Binding-site contacts:
Ligand atom C16 contacts residue LEU103 of chain 2.A at 3.8 Å (hydrophobic).
Ligand atom C6 contacts residue PHE337 of chain 2.A at 3.6 Å (hydrophobic).
Ligand atom C20 contacts residue LEU167 of chain 2.A at 3.7 Å (hydrophobic).
Ligand atom C12 contacts residue PHE339 of chain 2.A at 3.9 Å (hydrophobic).
Ligand atom C8 contacts residue PHE46 of chain 2.A at 3.8 Å (hydrophobic).
Ligand atom C20 contacts residue VAL168 of chain 2.A at 3.6 Å (hydrophobic).
Ligand atom N21 contacts residue VAL168 of chain 2.A at 2.8 Å (h-bond).
Ligand atom N19 contacts residue LEU167 of chain 2.A at 3.6 Å.
Ligand atom O5 contacts residue ARG177 of chain 2.A at 2.8 Å (salt-bridge).
Ligand atom O15 contacts residue PHE339 of chain 2.A at 3.2 Å.
Ligand atom C14 contacts residue PHE337 of chain 2.A at 3.7 Å (hydrophobic).
Ligand atom C6 contacts residue ALA98 of chain 2.A at 3.6 Å (hydrophobic).
Ligand atom C9 contacts residue PHE46 of chain 2.A at 3.6 Å (hydrophobic).
Ligand atom O7 contacts residue ALA98 of chain 2.A at 3.5 Å.
Ligand atom C11 contacts residue LYS96 of chain 2.A at 3.8 Å.
Ligand atom O15 contacts residue MET338 of chain 2.A at 3.0 Å (h-bond).
Ligand atom C14 contacts residue PHE339 of chain 2.A at 3.8 Å (hydrophobic).
Ligand atom C10 contacts residue LEU103 of chain 2.A at 3.7 Å (hydrophobic).
Ligand atom C4 contacts residue ARG177 of chain 2.A at 3.8 Å.
Ligand atom C1 contacts residue SER344 of chain 2.A at 3.1 Å.
Ligand atom N17 contacts residue LYS96 of chain 2.A at 3.2 Å.
Ligand atom C13 contacts residue PHE339 of chain 2.A at 3.5 Å (hydrophobic).
Ligand atom O3 contacts residue PHE337 of chain 2.A at 3.1 Å.
Ligand atom C8 contacts residue ALA98 of chain 2.A at 3.8 Å (hydrophobic).
Ligand atom C4 contacts residue PHE337 of chain 2.A at 3.8 Å (hydrophobic).
Ligand atom N21 contacts residue MET338 of chain 2.A at 2.9 Å (h-bond).
Ligand atom O7 contacts residue PHE46 of chain 2.A at 3.9 Å.
Ligand atom C2 contacts residue LYS341 of chain 2.A at 3.7 Å.
Ligand atom O15 contacts residue PHE337 of chain 2.A at 3.4 Å.
Ligand atom N17 contacts residue LEU103 of chain 2.A at 3.8 Å.
Ligand atom C13 contacts residue PHE337 of chain 2.A at 3.3 Å (hydrophobic).
Ligand atom C1 contacts residue PHE297 of chain 2.A at 3.8 Å (hydrophobic).
Ligand atom N19 contacts residue VAL168 of chain 2.A at 3.0 Å (h-bond).
Ligand atom C9 contacts residue ALA98 of chain 2.A at 3.6 Å (hydrophobic).
Ligand atom N21 contacts residue LEU167 of chain 2.A at 3.8 Å.
Ligand atom O5 contacts residue PHE339 of chain 2.A at 3.4 Å.
Ligand atom O18 contacts residue LYS96 of chain 2.A at 3.4 Å.
Ligand atom C11 contacts residue LEU103 of chain 2.A at 3.6 Å (hydrophobic).
Ligand atom C10 contacts residue LYS96 of chain 2.A at 3.5 Å.
Ligand atom C12 contacts residue PHE337 of chain 2.A at 3.5 Å (hydrophobic).

Sequence of chain 2.A:
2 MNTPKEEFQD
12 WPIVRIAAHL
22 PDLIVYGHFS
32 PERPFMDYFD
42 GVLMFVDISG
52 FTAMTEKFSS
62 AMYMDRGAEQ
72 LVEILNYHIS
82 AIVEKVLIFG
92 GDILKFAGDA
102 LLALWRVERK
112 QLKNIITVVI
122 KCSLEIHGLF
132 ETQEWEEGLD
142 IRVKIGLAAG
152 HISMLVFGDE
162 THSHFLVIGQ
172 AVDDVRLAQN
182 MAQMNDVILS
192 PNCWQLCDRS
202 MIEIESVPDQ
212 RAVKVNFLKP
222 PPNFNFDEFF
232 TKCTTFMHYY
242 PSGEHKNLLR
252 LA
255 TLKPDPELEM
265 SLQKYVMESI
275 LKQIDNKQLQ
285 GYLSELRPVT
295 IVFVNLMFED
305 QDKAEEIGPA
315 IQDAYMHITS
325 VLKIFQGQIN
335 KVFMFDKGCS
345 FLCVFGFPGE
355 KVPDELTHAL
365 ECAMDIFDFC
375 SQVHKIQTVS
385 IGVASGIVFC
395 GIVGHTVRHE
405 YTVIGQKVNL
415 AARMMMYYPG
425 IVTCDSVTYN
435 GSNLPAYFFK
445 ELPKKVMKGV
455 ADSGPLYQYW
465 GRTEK

The protein below binds the small molecule below.
Small molecule (SMILES): CCOC(=O)COc1cccc(C(=O)c2nonc2N)c1